Binding-site contacts:
Ligand atom C6 contacts residue GLU61 of chain 1.A at 3.3 Å.
Ligand atom C6 contacts residue GLY106 of chain 1.A at 3.6 Å.
Ligand atom C3 contacts residue LYS174 of chain 1.A at 3.8 Å.
Ligand atom O2 contacts residue LYS174 of chain 1.A at 4.0 Å.
Ligand atom C5 contacts residue GLY106 of chain 1.A at 4.1 Å.
Ligand atom C4 contacts residue GLU93 of chain 1.A at 3.4 Å.
Ligand atom C5 contacts residue TRP109 of chain 1.A at 3.7 Å (hydrophobic).
Ligand atom C1 contacts residue 4KS1 of chain 1.F at 1.4 Å.
Ligand atom O4 contacts residue LYS174 of chain 1.A at 3.0 Å (salt-bridge).
Ligand atom O3 contacts residue GLY106 of chain 1.A at 3.0 Å (h-bond).
Ligand atom C3 contacts residue GLY106 of chain 1.A at 3.5 Å.
Ligand atom C4 contacts residue GLY106 of chain 1.A at 4.0 Å.
Ligand atom C6 contacts residue TRP109 of chain 1.A at 3.8 Å (hydrophobic).
Ligand atom C3 contacts residue 4KS1 of chain 1.F at 3.7 Å.
Ligand atom C6 contacts residue SER91 of chain 1.A at 3.8 Å.
Ligand atom C1 contacts residue ILE63 of chain 1.A at 4.2 Å (hydrophobic).
Ligand atom C6 contacts residue GLU93 of chain 1.A at 3.8 Å.
Ligand atom O6 contacts residue LYS105 of chain 1.A at 3.5 Å.
Ligand atom O2 contacts residue 4KS1 of chain 1.F at 2.9 Å (h-bond).
Ligand atom C6 contacts residue LEU104 of chain 1.A at 4.0 Å (hydrophobic).
Ligand atom C1 contacts residue GLY106 of chain 1.A at 4.1 Å.
Ligand atom C2 contacts residue 4KS1 of chain 1.F at 2.4 Å.
Ligand atom C6 contacts residue ARG172 of chain 1.A at 3.7 Å.
Ligand atom C4 contacts residue LYS174 of chain 1.A at 3.8 Å.
Ligand atom O6 contacts residue GLU61 of chain 1.A at 2.6 Å (salt-bridge).
Ligand atom O6 contacts residue SER91 of chain 1.A at 4.2 Å.
Ligand atom O5 contacts residue 4KS1 of chain 1.F at 2.2 Å (h-bond).
Ligand atom C2 contacts residue LYS174 of chain 1.A at 4.0 Å.
Ligand atom O3 contacts residue LYS174 of chain 1.A at 2.9 Å (salt-bridge).
Ligand atom O5 contacts residue GLY106 of chain 1.A at 3.4 Å.
Ligand atom O6 contacts residue LEU104 of chain 1.A at 3.9 Å.
Ligand atom O4 contacts residue GLU93 of chain 1.A at 2.7 Å (salt-bridge).
Ligand atom C3 contacts residue TRP109 of chain 1.A at 3.8 Å (hydrophobic).
Ligand atom C1 contacts residue TRP109 of chain 1.A at 4.2 Å (hydrophobic).
Ligand atom C4 contacts residue TRP109 of chain 1.A at 4.1 Å (hydrophobic).
Ligand atom O6 contacts residue GLY106 of chain 1.A at 2.7 Å (h-bond).
Ligand atom O4 contacts residue LEU104 of chain 1.A at 3.9 Å.
Ligand atom O6 contacts residue TRP109 of chain 1.A at 3.6 Å.
Ligand atom C4 contacts residue 4KS1 of chain 1.F at 4.1 Å.
Ligand atom C5 contacts residue 4KS1 of chain 1.F at 3.5 Å.

Sequence of chain 1.A:
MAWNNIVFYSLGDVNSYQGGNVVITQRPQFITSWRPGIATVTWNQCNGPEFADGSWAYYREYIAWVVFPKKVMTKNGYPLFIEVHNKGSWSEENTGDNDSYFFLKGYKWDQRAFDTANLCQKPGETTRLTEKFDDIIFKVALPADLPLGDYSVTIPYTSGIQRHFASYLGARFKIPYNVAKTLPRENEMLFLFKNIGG

The small molecule below binds the protein below.
Small molecule (SMILES): OC[C@H]1O[C@H](O[C@@H]2[C@H](O)[C@@H](O)CO[C@@H]2CO)[C@H](O)[C@@H](O)[C@H]1O